A small-molecule ligand and the protein it binds are described below.
Small molecule (SMILES): CC(=O)N[C@H]1[C@H](O[C@@H]2[C@@H](OC[C@H]3O[C@H](O)[C@@H](O)[C@@H](O[C@H]4O[C@H](CO)[C@@H](O)[C@H](O)[C@@H]4O[C@@H]4O[C@H](CO)[C@@H](O)[C@H](O)[C@H]4NC(C)=O)[C@@H]3O)O[C@H](CO)[C@@H](O)[C@@H]2O)O[C@H](CO)[C@@H](O)[C@@H]1O

Binding-site contacts:
Ligand atom O6 contacts residue LEU229 of chain 1.C at 3.5 Å.
Ligand atom O4 contacts residue ASP208 of chain 1.C at 2.8 Å (salt-bridge).
Ligand atom O6 contacts residue GLY98 of chain 1.C at 3.3 Å.
Ligand atom C6 contacts residue LEU99 of chain 1.C at 3.6 Å (hydrophobic).
Ligand atom C7 contacts residue SER168 of chain 1.C at 3.2 Å.
Ligand atom C1 contacts residue TYR12 of chain 1.C at 3.5 Å (hydrophobic).
Ligand atom O3 contacts residue THR15 of chain 1.C at 2.9 Å (h-bond).
Ligand atom O4 contacts residue TYR12 of chain 1.C at 2.7 Å (h-bond).
Ligand atom C4 contacts residue ASP208 of chain 1.C at 3.6 Å.
Ligand atom O6 contacts residue ARG228 of chain 1.C at 3.3 Å.
Ligand atom O6 contacts residue THR226 of chain 1.C at 3.2 Å (h-bond).
Ligand atom O4 contacts residue ASP16 of chain 1.C at 2.9 Å (salt-bridge).
Ligand atom O7 contacts residue GLY98 of chain 1.C at 3.1 Å.
Ligand atom O3 contacts residue PRO13 of chain 1.C at 2.8 Å (h-bond).
Ligand atom O6 contacts residue ALA207 of chain 1.C at 3.4 Å.
Ligand atom C3 contacts residue PRO13 of chain 1.C at 3.5 Å (hydrophobic).
Ligand atom O4 contacts residue HIS205 of chain 1.C at 3.0 Å.
Ligand atom O6 contacts residue TYR100 of chain 1.C at 3.0 Å (h-bond).
Ligand atom O7 contacts residue SER168 of chain 1.C at 2.7 Å (h-bond).
Ligand atom C8 contacts residue SER168 of chain 1.C at 3.1 Å.
Ligand atom O4 contacts residue ARG228 of chain 1.C at 3.4 Å (salt-bridge).
Ligand atom O3 contacts residue ARG228 of chain 1.C at 2.9 Å.
Ligand atom C3 contacts residue THR226 of chain 1.C at 3.4 Å.
Ligand atom C2 contacts residue TYR12 of chain 1.C at 3.5 Å (hydrophobic).
Ligand atom O3 contacts residue TYR12 of chain 1.C at 3.5 Å (h-bond).
Ligand atom O4 contacts residue THR15 of chain 1.C at 2.6 Å (h-bond).
Ligand atom O6 contacts residue PRO13 of chain 1.C at 3.1 Å.
Ligand atom C4 contacts residue THR15 of chain 1.C at 3.3 Å.
Ligand atom C6 contacts residue ASP208 of chain 1.C at 3.5 Å.
Ligand atom O4 contacts residue THR226 of chain 1.C at 3.7 Å.
Ligand atom O6 contacts residue ASP208 of chain 1.C at 2.9 Å (salt-bridge).
Ligand atom C1 contacts residue TYR12 of chain 1.C at 3.6 Å (hydrophobic).
Ligand atom C4 contacts residue THR226 of chain 1.C at 3.3 Å.
Ligand atom O5 contacts residue LEU99 of chain 1.C at 2.9 Å (h-bond).
Ligand atom O3 contacts residue ASN14 of chain 1.C at 3.5 Å.
Ligand atom O2 contacts residue ASP16 of chain 1.C at 3.4 Å (salt-bridge).
Ligand atom O4 contacts residue ASN14 of chain 1.C at 3.0 Å (h-bond).
Ligand atom O6 contacts residue LEU99 of chain 1.C at 3.0 Å (h-bond).
Ligand atom O3 contacts residue THR226 of chain 1.C at 2.7 Å (h-bond).
Ligand atom O4 contacts residue GLY224 of chain 1.C at 2.8 Å (h-bond).

Sequence of chain 1.C:
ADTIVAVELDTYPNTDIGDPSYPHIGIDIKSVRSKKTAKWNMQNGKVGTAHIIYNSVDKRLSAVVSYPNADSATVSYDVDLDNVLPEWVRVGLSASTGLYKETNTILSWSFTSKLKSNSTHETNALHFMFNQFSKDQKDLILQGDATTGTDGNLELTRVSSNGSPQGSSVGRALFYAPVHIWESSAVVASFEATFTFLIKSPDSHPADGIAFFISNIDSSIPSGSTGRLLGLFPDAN